Sequence of chain 3.C:
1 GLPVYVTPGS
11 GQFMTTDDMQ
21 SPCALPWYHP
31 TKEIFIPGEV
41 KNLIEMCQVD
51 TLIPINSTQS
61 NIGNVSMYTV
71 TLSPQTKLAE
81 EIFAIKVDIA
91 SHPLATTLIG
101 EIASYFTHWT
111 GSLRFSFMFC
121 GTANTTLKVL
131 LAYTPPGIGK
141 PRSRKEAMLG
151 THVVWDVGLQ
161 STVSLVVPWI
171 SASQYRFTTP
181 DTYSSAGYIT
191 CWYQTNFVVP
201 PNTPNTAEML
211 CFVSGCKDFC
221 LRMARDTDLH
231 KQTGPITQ

A protein and the small-molecule ligand that binds it are described below.
Small molecule (SMILES): Cc1cc(CCCOc2c(C)cc(-c3coc(C)n3)cc2C)on1

Sequence of chain 3.A:
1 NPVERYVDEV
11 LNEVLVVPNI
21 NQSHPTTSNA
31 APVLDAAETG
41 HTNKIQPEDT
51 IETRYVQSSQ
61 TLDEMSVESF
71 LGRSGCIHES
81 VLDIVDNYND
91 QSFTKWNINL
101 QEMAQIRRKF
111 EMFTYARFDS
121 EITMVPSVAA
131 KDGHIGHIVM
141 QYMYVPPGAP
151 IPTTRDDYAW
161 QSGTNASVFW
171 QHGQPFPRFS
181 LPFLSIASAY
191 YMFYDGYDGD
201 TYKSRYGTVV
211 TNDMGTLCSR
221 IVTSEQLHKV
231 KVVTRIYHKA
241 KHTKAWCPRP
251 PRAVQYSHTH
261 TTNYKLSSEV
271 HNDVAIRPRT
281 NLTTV

Binding-site contacts:
Ligand atom C2B contacts residue ILE122 of chain 3.A at 3.9 Å (hydrophobic).
Ligand atom C5B contacts residue TYR144 of chain 3.A at 3.6 Å (hydrophobic).
Ligand atom O5A contacts residue TYR144 of chain 3.A at 3.1 Å.
Ligand atom C4 contacts residue TYR190 of chain 3.A at 3.8 Å (hydrophobic).
Ligand atom CM6 contacts residue TYR144 of chain 3.A at 3.7 Å (hydrophobic).
Ligand atom C1B contacts residue ILE98 of chain 3.A at 3.6 Å (hydrophobic).
Ligand atom CM6 contacts residue LEU181 of chain 3.A at 3.7 Å (hydrophobic).
Ligand atom N2 contacts residue LEU100 of chain 3.A at 3.8 Å.
Ligand atom CM2 contacts residue ILE122 of chain 3.A at 3.7 Å (hydrophobic).
Ligand atom O5A contacts residue PHE179 of chain 3.A at 3.7 Å.
Ligand atom CM4 contacts residue VAL168 of chain 3.A at 3.5 Å (hydrophobic).
Ligand atom C1A contacts residue TYR144 of chain 3.A at 3.1 Å (hydrophobic).
Ligand atom C2C contacts residue ILE98 of chain 3.A at 4.0 Å (hydrophobic).
Ligand atom C1B contacts residue LEU181 of chain 3.A at 3.8 Å (hydrophobic).
Ligand atom C4B contacts residue LEU181 of chain 3.A at 3.8 Å (hydrophobic).
Ligand atom C3 contacts residue LEU100 of chain 3.A at 3.9 Å (hydrophobic).
Ligand atom CM4 contacts residue TYR142 of chain 3.A at 3.1 Å (hydrophobic).
Ligand atom O5A contacts residue ALA166 of chain 3.A at 3.9 Å.
Ligand atom C5 contacts residue MET214 of chain 3.A at 3.6 Å (hydrophobic).
Ligand atom C2A contacts residue TYR144 of chain 3.A at 3.7 Å (hydrophobic).
Ligand atom O1 contacts residue MET214 of chain 3.A at 3.2 Å.
Ligand atom C1C contacts residue MET214 of chain 3.A at 3.7 Å (hydrophobic).
Ligand atom C4A contacts residue TYR144 of chain 3.A at 3.8 Å (hydrophobic).
Ligand atom O1 contacts residue LEU100 of chain 3.A at 4.0 Å.
Ligand atom CM2 contacts residue ILE236 of chain 3.A at 4.0 Å (hydrophobic).
Ligand atom O1B contacts residue ILE98 of chain 3.A at 2.9 Å.
Ligand atom N3A contacts residue PHE179 of chain 3.A at 3.0 Å.
Ligand atom C6B contacts residue ILE98 of chain 3.A at 3.6 Å (hydrophobic).
Ligand atom C2B contacts residue ILE98 of chain 3.A at 3.9 Å (hydrophobic).
Ligand atom C5B contacts residue LEU181 of chain 3.A at 3.3 Å (hydrophobic).
Ligand atom C2A contacts residue PHE179 of chain 3.A at 3.3 Å (hydrophobic).
Ligand atom CM3 contacts residue TYR190 of chain 3.A at 3.9 Å (hydrophobic).
Ligand atom N2 contacts residue MET214 of chain 3.A at 3.8 Å.
Ligand atom C4A contacts residue PHE179 of chain 3.A at 3.3 Å (hydrophobic).
Ligand atom CM4 contacts residue PHE179 of chain 3.A at 3.9 Å (hydrophobic).
Ligand atom CM6 contacts residue LEU184 of chain 3.A at 3.4 Å (hydrophobic).
Ligand atom C1A contacts residue PHE179 of chain 3.A at 3.5 Å (hydrophobic).
Ligand atom N3A contacts residue LEU217 of chain 3.A at 3.4 Å.
Ligand atom C6B contacts residue LEU181 of chain 3.A at 3.3 Å (hydrophobic).
Ligand atom C4B contacts residue PHE179 of chain 3.A at 3.9 Å (hydrophobic).